Sequence of chain 1.B:
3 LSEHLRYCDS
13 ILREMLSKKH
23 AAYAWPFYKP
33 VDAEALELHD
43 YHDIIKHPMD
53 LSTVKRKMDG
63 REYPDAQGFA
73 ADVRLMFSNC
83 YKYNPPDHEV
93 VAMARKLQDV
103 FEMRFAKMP

A small-molecule ligand and the protein it binds are described below.
Small molecule (SMILES): CCOc1cc(C(=O)N2CCC(N3CCN(C)CC3)CC2)ccc1Nc1ncc2c(n1)N(C1CCCC1)c1ccccc1C(=O)N2C

Binding-site contacts:
Ligand atom N36 contacts residue LEU38 of chain 1.B at 3.8 Å.
Ligand atom C47 contacts residue PHE29 of chain 1.B at 3.7 Å (hydrophobic).
Ligand atom C43 contacts residue ASN86 of chain 1.B at 4.2 Å.
Ligand atom C05 contacts residue TRP27 of chain 1.B at 3.8 Å (hydrophobic).
Ligand atom C41 contacts residue TRP27 of chain 1.B at 4.0 Å (hydrophobic).
Ligand atom C06 contacts residue TRP27 of chain 1.B at 3.8 Å (hydrophobic).
Ligand atom C28 contacts residue VAL33 of chain 1.B at 3.8 Å (hydrophobic).
Ligand atom C43 contacts residue LEU40 of chain 1.B at 3.7 Å (hydrophobic).
Ligand atom C32 contacts residue ASN86 of chain 1.B at 4.0 Å.
Ligand atom C31 contacts residue ASN86 of chain 1.B at 3.9 Å.
Ligand atom C44 contacts residue ASN86 of chain 1.B at 3.5 Å.
Ligand atom N27 contacts residue PRO28 of chain 1.B at 3.3 Å (h-bond).
Ligand atom C26 contacts residue LEU38 of chain 1.B at 3.9 Å (hydrophobic).
Ligand atom N25 contacts residue LEU38 of chain 1.B at 4.1 Å.
Ligand atom C41 contacts residue PRO28 of chain 1.B at 4.0 Å (hydrophobic).
Ligand atom C38 contacts residue VAL92 of chain 1.B at 3.9 Å (hydrophobic).
Ligand atom C01 contacts residue LYS31 of chain 1.B at 4.2 Å.
Ligand atom C45 contacts residue TYR85 of chain 1.B at 4.0 Å (hydrophobic).
Ligand atom C06 contacts residue LEU38 of chain 1.B at 4.1 Å (hydrophobic).
Ligand atom C29 contacts residue PRO28 of chain 1.B at 4.0 Å (hydrophobic).
Ligand atom C04 contacts residue TRP27 of chain 1.B at 4.2 Å (hydrophobic).
Ligand atom N30 contacts residue VAL33 of chain 1.B at 4.1 Å.
Ligand atom O46 contacts residue VAL92 of chain 1.B at 4.2 Å.
Ligand atom C44 contacts residue LEU40 of chain 1.B at 3.6 Å (hydrophobic).
Ligand atom C47 contacts residue VAL92 of chain 1.B at 3.8 Å (hydrophobic).
Ligand atom C45 contacts residue LEU40 of chain 1.B at 4.1 Å (hydrophobic).
Ligand atom O46 contacts residue CYS82 of chain 1.B at 3.9 Å.
Ligand atom O46 contacts residue ASN86 of chain 1.B at 3.1 Å (h-bond).
Ligand atom C47 contacts residue PRO28 of chain 1.B at 3.8 Å (hydrophobic).
Ligand atom N30 contacts residue VAL92 of chain 1.B at 3.9 Å.
Ligand atom N25 contacts residue TRP27 of chain 1.B at 4.0 Å.
Ligand atom C40 contacts residue TRP27 of chain 1.B at 4.3 Å (hydrophobic).
Ligand atom C29 contacts residue VAL33 of chain 1.B at 4.2 Å (hydrophobic).
Ligand atom C44 contacts residue TYR85 of chain 1.B at 3.6 Å (hydrophobic).
Ligand atom C41 contacts residue VAL92 of chain 1.B at 4.1 Å (hydrophobic).
Ligand atom C45 contacts residue ASN86 of chain 1.B at 3.5 Å.
Ligand atom C07 contacts residue TRP27 of chain 1.B at 4.1 Å (hydrophobic).
Ligand atom C31 contacts residue VAL92 of chain 1.B at 4.0 Å (hydrophobic).
Ligand atom C28 contacts residue PRO28 of chain 1.B at 3.0 Å (hydrophobic).
Ligand atom N34 contacts residue VAL92 of chain 1.B at 4.2 Å.